Binding-site contacts:
Ligand atom N1 contacts residue TYR157 of chain 35.A at 2.5 Å (h-bond).
Ligand atom O6 contacts residue ARG234 of chain 34.A at 3.4 Å (salt-bridge).
Ligand atom S1 contacts residue GLN234 of chain 34.C at 2.2 Å (h-bond).
Ligand atom O4 contacts residue PHE76 of chain 34.A at 2.2 Å.
Ligand atom C8 contacts residue ASP155 of chain 35.A at 3.7 Å.
Ligand atom N1 contacts residue SER156 of chain 35.A at 2.9 Å.
Ligand atom O2 contacts residue GLN234 of chain 34.C at 2.5 Å (h-bond).
Ligand atom C6 contacts residue SER156 of chain 35.A at 3.4 Å.
Ligand atom C13 contacts residue PHE236 of chain 34.C at 3.4 Å (hydrophobic).
Ligand atom O4 contacts residue PHE236 of chain 34.C at 2.6 Å.
Ligand atom C21 contacts residue ARG234 of chain 34.A at 3.5 Å.
Ligand atom C14 contacts residue PHE76 of chain 34.A at 3.3 Å (hydrophobic).
Ligand atom C20 contacts residue PHE76 of chain 34.A at 3.2 Å (hydrophobic).
Ligand atom C5 contacts residue ASP155 of chain 35.A at 2.5 Å.
Ligand atom O2 contacts residue GLN233 of chain 34.C at 2.9 Å (h-bond).
Ligand atom O1 contacts residue GLN233 of chain 34.C at 3.6 Å.
Ligand atom C4 contacts residue ASP155 of chain 35.A at 1.9 Å.
Ligand atom C8 contacts residue GLN234 of chain 34.C at 2.9 Å.
Ligand atom O1 contacts residue GLN234 of chain 34.C at 2.6 Å (h-bond).
Ligand atom C21 contacts residue GLN160 of chain 35.A at 3.6 Å.
Ligand atom N1 contacts residue ASP155 of chain 35.A at 2.5 Å (salt-bridge).
Ligand atom C1 contacts residue GLN160 of chain 35.A at 2.6 Å.
Ligand atom C4 contacts residue SER156 of chain 35.A at 3.0 Å.
Ligand atom C13 contacts residue PHE76 of chain 34.A at 2.9 Å (hydrophobic).
Ligand atom O5 contacts residue ARG219 of chain 35.A at 3.5 Å (salt-bridge).
Ligand atom C12 contacts residue GLN234 of chain 34.C at 2.8 Å.
Ligand atom C7 contacts residue GLN234 of chain 34.C at 2.2 Å.
Ligand atom C1 contacts residue TYR157 of chain 35.A at 3.5 Å (hydrophobic).
Ligand atom C6 contacts residue TYR157 of chain 35.A at 2.6 Å (hydrophobic).
Ligand atom O2 contacts residue TYR157 of chain 35.A at 3.4 Å.
Ligand atom C2 contacts residue SER156 of chain 35.A at 3.6 Å.
Ligand atom O6 contacts residue GLN160 of chain 35.A at 2.9 Å.
Ligand atom O5 contacts residue ARG234 of chain 34.A at 2.7 Å (salt-bridge).
Ligand atom C5 contacts residue TYR157 of chain 35.A at 2.8 Å (hydrophobic).
Ligand atom C2 contacts residue GLN160 of chain 35.A at 3.5 Å.
Ligand atom C3 contacts residue ASP155 of chain 35.A at 3.0 Å.
Ligand atom C3 contacts residue SER156 of chain 35.A at 3.2 Å.
Ligand atom C5 contacts residue SER156 of chain 35.A at 2.9 Å.
Ligand atom C4 contacts residue TYR157 of chain 35.A at 3.5 Å (hydrophobic).
Ligand atom C6 contacts residue GLN160 of chain 35.A at 2.9 Å.

Sequence of chain 34.C:
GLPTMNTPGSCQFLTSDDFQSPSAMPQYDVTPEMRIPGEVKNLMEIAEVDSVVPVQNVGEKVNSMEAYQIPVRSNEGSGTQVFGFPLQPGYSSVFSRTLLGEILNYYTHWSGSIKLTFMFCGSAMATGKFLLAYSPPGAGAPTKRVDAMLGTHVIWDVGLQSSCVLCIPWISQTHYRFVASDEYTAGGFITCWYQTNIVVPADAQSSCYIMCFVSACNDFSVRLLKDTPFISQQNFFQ

Sequence of chain 35.A:
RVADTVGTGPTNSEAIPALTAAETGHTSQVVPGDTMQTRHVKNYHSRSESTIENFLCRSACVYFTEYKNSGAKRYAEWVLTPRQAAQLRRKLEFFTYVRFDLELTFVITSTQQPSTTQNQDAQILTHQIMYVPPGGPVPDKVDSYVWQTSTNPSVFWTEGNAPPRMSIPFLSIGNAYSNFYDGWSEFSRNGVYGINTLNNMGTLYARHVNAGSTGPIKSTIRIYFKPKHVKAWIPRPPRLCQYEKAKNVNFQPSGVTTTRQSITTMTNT

Sequence of chain 34.A:
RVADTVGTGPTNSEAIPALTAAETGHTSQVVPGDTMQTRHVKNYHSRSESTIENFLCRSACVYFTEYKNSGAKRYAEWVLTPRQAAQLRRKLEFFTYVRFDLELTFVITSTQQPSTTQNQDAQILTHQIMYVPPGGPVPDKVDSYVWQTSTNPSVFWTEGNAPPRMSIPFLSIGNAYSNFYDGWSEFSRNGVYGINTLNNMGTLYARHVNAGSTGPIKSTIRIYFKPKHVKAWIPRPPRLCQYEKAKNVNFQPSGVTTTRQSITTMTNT

The protein below binds the small molecule below.
Small molecule (SMILES): O=C(O)c1ccc(NS(=O)(=O)c2ccc(N3C(=O)c4ccccc4C3=O)cc2)cc1